A small-molecule ligand and the protein it binds are described below.
Small molecule (SMILES): OC[C@H]1O[C@@](CO)(O[C@H]2O[C@H](CO)[C@@H](O)[C@H](O)[C@H]2O)[C@@H](O)[C@@H]1O

Sequence of chain 1.A:
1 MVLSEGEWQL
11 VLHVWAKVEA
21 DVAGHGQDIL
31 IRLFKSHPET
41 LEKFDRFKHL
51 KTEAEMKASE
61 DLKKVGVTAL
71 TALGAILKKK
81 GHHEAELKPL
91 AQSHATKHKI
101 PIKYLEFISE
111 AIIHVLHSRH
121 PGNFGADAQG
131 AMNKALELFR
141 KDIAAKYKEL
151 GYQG

Binding-site contacts:
Ligand atom O1 contacts residue HEM1 of chain 1.D at 3.8 Å.
Ligand atom C3 contacts residue HEM1 of chain 1.D at 3.7 Å.
Ligand atom O4 contacts residue ALA72 of chain 1.A at 4.4 Å.
Ligand atom O1 contacts residue THR68 of chain 1.A at 4.1 Å.
Ligand atom C4 contacts residue HEM1 of chain 1.D at 4.4 Å.
Ligand atom O3 contacts residue ALA72 of chain 1.A at 3.4 Å.
Ligand atom O3 contacts residue HEM1 of chain 1.D at 4.0 Å.
Ligand atom O4 contacts residue HEM1 of chain 1.D at 4.0 Å.
Ligand atom C6 contacts residue PRO89 of chain 1.A at 4.2 Å (hydrophobic).
Ligand atom C3 contacts residue ALA72 of chain 1.A at 4.3 Å (hydrophobic).